Sequence of chain 1.A:
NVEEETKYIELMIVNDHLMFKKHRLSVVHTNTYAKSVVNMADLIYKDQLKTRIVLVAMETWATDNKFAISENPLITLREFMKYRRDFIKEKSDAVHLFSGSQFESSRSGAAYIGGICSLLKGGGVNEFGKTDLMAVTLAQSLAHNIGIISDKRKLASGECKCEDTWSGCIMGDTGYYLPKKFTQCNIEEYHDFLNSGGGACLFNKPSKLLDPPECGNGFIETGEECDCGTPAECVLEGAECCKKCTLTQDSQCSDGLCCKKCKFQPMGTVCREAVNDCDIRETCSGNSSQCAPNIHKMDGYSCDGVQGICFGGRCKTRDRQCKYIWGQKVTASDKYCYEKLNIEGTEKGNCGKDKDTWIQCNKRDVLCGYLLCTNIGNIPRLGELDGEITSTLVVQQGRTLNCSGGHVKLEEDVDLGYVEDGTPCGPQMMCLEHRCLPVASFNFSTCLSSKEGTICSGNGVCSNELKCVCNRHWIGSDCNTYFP

This small molecule binds to this protein.
Small molecule (SMILES): CC(=O)N[C@@H]1[C@@H](O)[C@H](O)[C@@H](CO)O[C@H]1O

Binding-site contacts:
Ligand atom C4 contacts residue ASN287 of chain 1.A at 4.3 Å.
Ligand atom C1 contacts residue SER285 of chain 1.A at 3.4 Å.
Ligand atom C7 contacts residue SER285 of chain 1.A at 3.2 Å.
Ligand atom C7 contacts residue ASN287 of chain 1.A at 3.2 Å.
Ligand atom O5 contacts residue ASN287 of chain 1.A at 2.5 Å (h-bond).
Ligand atom C3 contacts residue ASN287 of chain 1.A at 3.8 Å.
Ligand atom C8 contacts residue ASN287 of chain 1.A at 4.4 Å.
Ligand atom N2 contacts residue SER285 of chain 1.A at 3.2 Å (h-bond).
Ligand atom C2 contacts residue ASN287 of chain 1.A at 2.5 Å.
Ligand atom O7 contacts residue SER285 of chain 1.A at 3.9 Å.
Ligand atom C1 contacts residue ASN287 of chain 1.A at 1.4 Å.
Ligand atom C8 contacts residue SER285 of chain 1.A at 3.4 Å.
Ligand atom C2 contacts residue SER285 of chain 1.A at 3.9 Å.
Ligand atom O6 contacts residue ASN287 of chain 1.A at 4.1 Å.
Ligand atom N2 contacts residue ASN287 of chain 1.A at 2.9 Å (h-bond).
Ligand atom C5 contacts residue ASN287 of chain 1.A at 3.7 Å.
Ligand atom O7 contacts residue ASN287 of chain 1.A at 3.2 Å (h-bond).